The protein below binds the small molecule below.
Small molecule (SMILES): CC(=O)N[C@H]1[C@H](O[C@H]2[C@H](O)[C@@H](NC(C)=O)CO[C@@H]2CO)O[C@H](CO)[C@@H](O)[C@@H]1O

Binding-site contacts:
Ligand atom C2 contacts residue GLU166 of chain 1.A at 3.8 Å.
Ligand atom C8 contacts residue TRP168 of chain 1.A at 3.5 Å (hydrophobic).
Ligand atom C1 contacts residue GLU166 of chain 1.A at 3.7 Å.
Ligand atom O3 contacts residue TRP168 of chain 1.A at 3.9 Å.
Ligand atom N2 contacts residue ASN118 of chain 1.A at 3.0 Å (h-bond).
Ligand atom C7 contacts residue TRP168 of chain 1.A at 3.7 Å (hydrophobic).
Ligand atom C1 contacts residue ASN118 of chain 1.A at 1.5 Å.
Ligand atom C2 contacts residue ASN118 of chain 1.A at 2.4 Å.
Ligand atom C5 contacts residue ASN118 of chain 1.A at 3.7 Å.
Ligand atom C8 contacts residue LEU117 of chain 1.A at 4.0 Å (hydrophobic).
Ligand atom O7 contacts residue GLU166 of chain 1.A at 3.5 Å.
Ligand atom C8 contacts residue ASN118 of chain 1.A at 4.5 Å.
Ligand atom O7 contacts residue HIS167 of chain 1.A at 4.1 Å.
Ligand atom C8 contacts residue GLU166 of chain 1.A at 3.7 Å.
Ligand atom C4 contacts residue ASN118 of chain 1.A at 4.3 Å.
Ligand atom C7 contacts residue ASN118 of chain 1.A at 3.5 Å.
Ligand atom C7 contacts residue GLU166 of chain 1.A at 4.1 Å.
Ligand atom O7 contacts residue ASN118 of chain 1.A at 3.7 Å.
Ligand atom C8 contacts residue VAL116 of chain 1.A at 3.6 Å (hydrophobic).
Ligand atom O7 contacts residue TRP168 of chain 1.A at 4.1 Å.
Ligand atom C3 contacts residue ASN118 of chain 1.A at 3.8 Å.
Ligand atom O5 contacts residue GLU166 of chain 1.A at 3.8 Å.
Ligand atom C8 contacts residue HIS167 of chain 1.A at 3.8 Å.
Ligand atom N2 contacts residue TRP168 of chain 1.A at 4.2 Å.
Ligand atom O5 contacts residue ASN118 of chain 1.A at 2.4 Å (h-bond).

Sequence of chain 1.A:
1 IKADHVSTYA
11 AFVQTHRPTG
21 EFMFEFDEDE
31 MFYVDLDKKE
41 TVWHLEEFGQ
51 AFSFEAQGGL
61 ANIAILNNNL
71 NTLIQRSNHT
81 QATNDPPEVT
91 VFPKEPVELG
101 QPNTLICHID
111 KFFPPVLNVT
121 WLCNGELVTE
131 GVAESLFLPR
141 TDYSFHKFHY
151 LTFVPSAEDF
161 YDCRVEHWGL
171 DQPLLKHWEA